Binding-site contacts:
Ligand atom N2 contacts residue ASN62 of chain 1.E at 2.8 Å (h-bond).
Ligand atom C5 contacts residue ASN62 of chain 1.E at 3.7 Å.
Ligand atom C1 contacts residue ASN62 of chain 1.E at 1.4 Å.
Ligand atom C7 contacts residue ASN62 of chain 1.E at 3.6 Å.
Ligand atom C3 contacts residue ASN62 of chain 1.E at 3.8 Å.
Ligand atom O5 contacts residue GLU193 of chain 1.E at 4.3 Å.
Ligand atom O3 contacts residue PRO59 of chain 1.E at 4.4 Å.
Ligand atom O6 contacts residue GLU193 of chain 1.E at 4.1 Å.
Ligand atom O7 contacts residue ASN62 of chain 1.E at 4.4 Å.
Ligand atom N2 contacts residue PRO59 of chain 1.E at 4.4 Å.
Ligand atom C8 contacts residue ASN62 of chain 1.E at 4.0 Å.
Ligand atom C4 contacts residue ASN62 of chain 1.E at 4.2 Å.
Ligand atom N2 contacts residue PRO60 of chain 1.E at 3.9 Å.
Ligand atom C2 contacts residue ASN62 of chain 1.E at 2.5 Å.
Ligand atom O5 contacts residue ASN62 of chain 1.E at 2.4 Å (h-bond).
Ligand atom C1 contacts residue PRO60 of chain 1.E at 4.0 Å (hydrophobic).
Ligand atom C3 contacts residue PRO59 of chain 1.E at 4.4 Å (hydrophobic).

The small molecule below binds the protein below.
Small molecule (SMILES): CC(=O)N[C@@H]1[C@@H](O)[C@H](O)[C@@H](CO)O[C@H]1O

Sequence of chain 1.E:
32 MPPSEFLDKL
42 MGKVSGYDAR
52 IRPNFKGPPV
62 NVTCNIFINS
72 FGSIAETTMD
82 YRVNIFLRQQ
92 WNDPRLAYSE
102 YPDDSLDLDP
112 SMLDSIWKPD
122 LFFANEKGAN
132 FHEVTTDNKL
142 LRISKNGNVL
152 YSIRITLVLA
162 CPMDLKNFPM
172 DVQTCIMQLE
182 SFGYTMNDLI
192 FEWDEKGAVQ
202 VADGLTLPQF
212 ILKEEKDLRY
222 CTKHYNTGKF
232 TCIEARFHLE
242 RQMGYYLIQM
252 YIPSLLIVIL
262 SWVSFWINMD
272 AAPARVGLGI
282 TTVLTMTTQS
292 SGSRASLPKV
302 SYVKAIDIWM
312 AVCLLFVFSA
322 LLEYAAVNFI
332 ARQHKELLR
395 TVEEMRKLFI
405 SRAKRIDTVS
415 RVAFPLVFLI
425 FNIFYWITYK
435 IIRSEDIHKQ